Sequence of chain 1.C:
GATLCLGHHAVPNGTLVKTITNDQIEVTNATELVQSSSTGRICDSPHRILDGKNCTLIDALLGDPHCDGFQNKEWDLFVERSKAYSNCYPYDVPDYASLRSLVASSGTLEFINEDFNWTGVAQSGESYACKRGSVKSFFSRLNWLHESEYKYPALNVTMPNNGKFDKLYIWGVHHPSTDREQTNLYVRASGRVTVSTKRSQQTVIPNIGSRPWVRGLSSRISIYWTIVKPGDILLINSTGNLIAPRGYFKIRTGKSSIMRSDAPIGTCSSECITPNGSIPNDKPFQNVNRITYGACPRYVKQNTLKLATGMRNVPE

Sequence of chain 1.D:
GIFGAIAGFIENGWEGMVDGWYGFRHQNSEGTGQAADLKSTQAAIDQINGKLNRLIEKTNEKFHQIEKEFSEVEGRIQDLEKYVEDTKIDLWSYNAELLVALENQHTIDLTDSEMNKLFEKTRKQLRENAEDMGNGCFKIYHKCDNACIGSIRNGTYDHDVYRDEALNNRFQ

The protein below binds the small molecule below.
Small molecule (SMILES): CC(=O)N[C@@H]1[C@@H](O)[C@H](O)[C@@H](CO)O[C@H]1O

Binding-site contacts:
Ligand atom C3 contacts residue VAL291 of chain 1.C at 4.2 Å (hydrophobic).
Ligand atom C7 contacts residue ASN279 of chain 1.C at 3.3 Å.
Ligand atom C4 contacts residue ASN279 of chain 1.C at 4.2 Å.
Ligand atom C7 contacts residue VAL291 of chain 1.C at 4.1 Å (hydrophobic).
Ligand atom N2 contacts residue ASN279 of chain 1.C at 2.9 Å (h-bond).
Ligand atom C5 contacts residue ASN292 of chain 1.C at 4.2 Å.
Ligand atom C3 contacts residue ASN279 of chain 1.C at 3.8 Å.
Ligand atom O5 contacts residue ASN279 of chain 1.C at 2.4 Å (h-bond).
Ligand atom C5 contacts residue ASN279 of chain 1.C at 3.6 Å.
Ligand atom C2 contacts residue VAL291 of chain 1.C at 3.8 Å (hydrophobic).
Ligand atom N2 contacts residue VAL291 of chain 1.C at 3.2 Å (h-bond).
Ligand atom C8 contacts residue VAL291 of chain 1.C at 3.9 Å (hydrophobic).
Ligand atom C1 contacts residue VAL291 of chain 1.C at 3.5 Å (hydrophobic).
Ligand atom O6 contacts residue ASN292 of chain 1.C at 3.8 Å.
Ligand atom O7 contacts residue ASN279 of chain 1.C at 3.3 Å (h-bond).
Ligand atom O6 contacts residue GLU69 of chain 1.D at 3.7 Å.
Ligand atom C8 contacts residue ASN279 of chain 1.C at 4.5 Å.
Ligand atom C8 contacts residue SER39 of chain 1.C at 3.5 Å.
Ligand atom C1 contacts residue ASN292 of chain 1.C at 4.2 Å.
Ligand atom C2 contacts residue ASN279 of chain 1.C at 2.5 Å.
Ligand atom O5 contacts residue ASN292 of chain 1.C at 4.1 Å.
Ligand atom C1 contacts residue ASN279 of chain 1.C at 1.4 Å.
Ligand atom C8 contacts residue ASN290 of chain 1.C at 4.3 Å.